Sequence of chain 1.M:
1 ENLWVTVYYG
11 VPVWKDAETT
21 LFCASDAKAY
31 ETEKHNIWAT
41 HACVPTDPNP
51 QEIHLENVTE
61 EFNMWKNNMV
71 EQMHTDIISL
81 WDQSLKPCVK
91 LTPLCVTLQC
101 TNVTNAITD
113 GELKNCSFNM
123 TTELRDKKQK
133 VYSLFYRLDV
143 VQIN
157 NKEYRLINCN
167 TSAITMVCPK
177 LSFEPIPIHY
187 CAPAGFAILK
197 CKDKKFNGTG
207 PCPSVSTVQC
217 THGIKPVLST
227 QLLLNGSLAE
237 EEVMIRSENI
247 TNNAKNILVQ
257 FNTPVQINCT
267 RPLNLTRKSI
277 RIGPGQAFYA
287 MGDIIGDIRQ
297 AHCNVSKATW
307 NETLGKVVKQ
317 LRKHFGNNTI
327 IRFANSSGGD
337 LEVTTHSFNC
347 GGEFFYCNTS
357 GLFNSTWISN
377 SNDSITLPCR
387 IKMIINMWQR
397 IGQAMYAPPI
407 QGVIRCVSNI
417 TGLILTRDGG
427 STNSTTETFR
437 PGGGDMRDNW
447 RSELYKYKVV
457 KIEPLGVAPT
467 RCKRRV

Binding-site contacts:
Ligand atom C1 contacts residue ASN102 of chain 1.M at 1.5 Å.
Ligand atom N2 contacts residue ASN102 of chain 1.M at 2.5 Å (h-bond).
Ligand atom C8 contacts residue ASN102 of chain 1.M at 3.4 Å.
Ligand atom C5 contacts residue LYS116 of chain 1.M at 4.4 Å.
Ligand atom C7 contacts residue ASN102 of chain 1.M at 3.2 Å.
Ligand atom O6 contacts residue GLY113 of chain 1.M at 4.4 Å.
Ligand atom O5 contacts residue ASN102 of chain 1.M at 2.3 Å (h-bond).
Ligand atom C2 contacts residue ASN102 of chain 1.M at 2.6 Å.
Ligand atom C5 contacts residue ILE107 of chain 1.M at 4.5 Å (hydrophobic).
Ligand atom O7 contacts residue ASN102 of chain 1.M at 4.1 Å.
Ligand atom C3 contacts residue ASN102 of chain 1.M at 3.9 Å.
Ligand atom C4 contacts residue ILE107 of chain 1.M at 4.4 Å (hydrophobic).
Ligand atom C6 contacts residue GLY113 of chain 1.M at 4.3 Å.
Ligand atom O5 contacts residue ILE107 of chain 1.M at 3.8 Å.
Ligand atom C2 contacts residue ILE107 of chain 1.M at 4.2 Å (hydrophobic).
Ligand atom C8 contacts residue ILE107 of chain 1.M at 4.4 Å (hydrophobic).
Ligand atom O6 contacts residue ARG139 of chain 1.M at 4.4 Å.
Ligand atom C5 contacts residue ASN102 of chain 1.M at 3.6 Å.
Ligand atom O5 contacts residue LYS116 of chain 1.M at 3.9 Å.
Ligand atom O6 contacts residue ILE107 of chain 1.M at 3.9 Å.
Ligand atom C4 contacts residue ASN102 of chain 1.M at 4.3 Å.
Ligand atom C1 contacts residue ILE107 of chain 1.M at 4.3 Å (hydrophobic).
Ligand atom C6 contacts residue ARG139 of chain 1.M at 3.7 Å.
Ligand atom C1 contacts residue LYS116 of chain 1.M at 3.5 Å.

The protein below binds the small molecule below.
Small molecule (SMILES): CC(=O)N[C@H]1[C@H](O[C@H]2[C@H](O)[C@@H](NC(C)=O)CO[C@@H]2CO)O[C@H](CO)[C@@H](O)[C@@H]1O